Binding-site contacts:
Ligand atom N2 contacts residue ASP91 of chain 1.B at 3.0 Å (salt-bridge).
Ligand atom C13 contacts residue ASP91 of chain 1.B at 3.6 Å.
Ligand atom N2 contacts residue ASN269 of chain 1.B at 2.6 Å (h-bond).
Ligand atom N3 contacts residue ASN250 of chain 1.B at 3.3 Å (h-bond).
Ligand atom C7 contacts residue SER185 of chain 1.B at 3.7 Å.
Ligand atom C11 contacts residue ASP91 of chain 1.B at 3.4 Å.
Ligand atom C8 contacts residue SER181 of chain 1.B at 3.8 Å.
Ligand atom C6 contacts residue VAL92 of chain 1.B at 3.4 Å (hydrophobic).
Ligand atom C5 contacts residue VAL92 of chain 1.B at 3.8 Å (hydrophobic).
Ligand atom C3 contacts residue PHE247 of chain 1.B at 3.9 Å (hydrophobic).
Ligand atom C4 contacts residue PHE247 of chain 1.B at 3.8 Å (hydrophobic).
Ligand atom C9 contacts residue ASP91 of chain 1.B at 3.7 Å.
Ligand atom C5 contacts residue PHE247 of chain 1.B at 3.6 Å (hydrophobic).
Ligand atom O1 contacts residue PHE246 of chain 1.B at 3.5 Å.
Ligand atom C10 contacts residue ASN269 of chain 1.B at 3.6 Å.
Ligand atom C1 contacts residue SER181 of chain 1.B at 3.7 Å.
Ligand atom O2 contacts residue TYR273 of chain 1.B at 3.9 Å.
Ligand atom C13 contacts residue THR88 of chain 1.B at 3.8 Å.
Ligand atom N2 contacts residue TYR273 of chain 1.B at 3.8 Å.
Ligand atom C14 contacts residue TRP87 of chain 1.B at 3.5 Å (hydrophobic).
Ligand atom N1 contacts residue SER181 of chain 1.B at 2.8 Å (h-bond).
Ligand atom C16 contacts residue SER181 of chain 1.B at 3.9 Å.
Ligand atom O2 contacts residue ASP91 of chain 1.B at 2.6 Å (salt-bridge).
Ligand atom O2 contacts residue ASN269 of chain 1.B at 3.0 Å (h-bond).
Ligand atom C1 contacts residue ASN250 of chain 1.B at 3.6 Å.
Ligand atom C10 contacts residue PHE246 of chain 1.B at 3.8 Å (hydrophobic).
Ligand atom C7 contacts residue VAL92 of chain 1.B at 3.8 Å (hydrophobic).
Ligand atom C16 contacts residue ASN250 of chain 1.B at 3.1 Å.
Ligand atom N3 contacts residue THR173 of chain 1.B at 3.7 Å.
Ligand atom C6 contacts residue SER185 of chain 1.B at 3.9 Å.
Ligand atom N3 contacts residue ALA178 of chain 1.B at 3.6 Å.
Ligand atom C14 contacts residue ASP91 of chain 1.B at 3.8 Å.
Ligand atom C15 contacts residue ASN269 of chain 1.B at 3.8 Å.
Ligand atom C10 contacts residue ASP91 of chain 1.B at 3.5 Å.
Ligand atom C11 contacts residue ASN269 of chain 1.B at 3.6 Å.
Ligand atom O2 contacts residue TRP243 of chain 1.B at 3.6 Å.
Ligand atom C15 contacts residue PHE171 of chain 1.B at 3.7 Å (hydrophobic).
Ligand atom C12 contacts residue ASP91 of chain 1.B at 3.6 Å.
Ligand atom C12 contacts residue ASN269 of chain 1.B at 3.5 Å.
Ligand atom C14 contacts residue ASN269 of chain 1.B at 3.5 Å.

Sequence of chain 1.B:
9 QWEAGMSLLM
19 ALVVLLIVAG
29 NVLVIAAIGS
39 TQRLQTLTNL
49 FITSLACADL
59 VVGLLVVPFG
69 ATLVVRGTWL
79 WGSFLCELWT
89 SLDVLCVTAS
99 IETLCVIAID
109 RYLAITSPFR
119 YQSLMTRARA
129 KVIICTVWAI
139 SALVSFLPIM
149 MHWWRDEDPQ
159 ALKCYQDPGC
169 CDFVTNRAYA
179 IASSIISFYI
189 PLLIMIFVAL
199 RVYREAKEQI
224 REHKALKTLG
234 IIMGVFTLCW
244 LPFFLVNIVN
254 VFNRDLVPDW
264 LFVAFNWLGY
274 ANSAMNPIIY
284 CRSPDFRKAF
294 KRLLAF

This small molecule binds to this protein.
Small molecule (SMILES): CC(C)(C)NC[C@H](O)COc1cccc2c1CC(C#N)=N2